Binding-site contacts:
Ligand atom N3 contacts residue SER329 of chain 4.A at 3.6 Å.
Ligand atom C2 contacts residue GLN334 of chain 4.A at 3.6 Å.
Ligand atom O1P contacts residue GLY387 of chain 4.A at 3.0 Å (h-bond).
Ligand atom N1 contacts residue GLN334 of chain 4.A at 3.2 Å.
Ligand atom O5' contacts residue GLY328 of chain 4.A at 3.2 Å.
Ligand atom C4' contacts residue ASP364 of chain 4.A at 3.2 Å.
Ligand atom C3' contacts residue ASP364 of chain 4.A at 3.4 Å.
Ligand atom O2' contacts residue ASP364 of chain 4.A at 2.9 Å (salt-bridge).
Ligand atom O3' contacts residue ARG322 of chain 4.A at 2.9 Å (salt-bridge).
Ligand atom P contacts residue SER388 of chain 4.A at 3.6 Å.
Ligand atom C8 contacts residue SER329 of chain 4.A at 3.8 Å.
Ligand atom O4' contacts residue SER329 of chain 4.A at 3.4 Å (h-bond).
Ligand atom P contacts residue SER329 of chain 4.A at 3.9 Å.
Ligand atom O3' contacts residue ASP364 of chain 4.A at 2.7 Å (salt-bridge).
Ligand atom O4' contacts residue GLY328 of chain 4.A at 3.8 Å.
Ligand atom C4 contacts residue SER329 of chain 4.A at 3.4 Å.
Ligand atom C5' contacts residue MET70 of chain 4.A at 3.8 Å (hydrophobic).
Ligand atom O3' contacts residue SER68 of chain 4.A at 2.8 Å (h-bond).
Ligand atom O2P contacts residue SER329 of chain 4.A at 2.8 Å (h-bond).
Ligand atom O3P contacts residue GLY328 of chain 4.A at 3.0 Å.
Ligand atom O3P contacts residue GLY366 of chain 4.A at 3.1 Å (h-bond).
Ligand atom O2' contacts residue ARG322 of chain 4.A at 3.5 Å (salt-bridge).
Ligand atom N7 contacts residue CYS331 of chain 4.A at 2.9 Å (h-bond).
Ligand atom O1P contacts residue SER388 of chain 4.A at 3.8 Å.
Ligand atom C3' contacts residue ARG322 of chain 4.A at 3.6 Å.
Ligand atom O3' contacts residue MET385 of chain 4.A at 3.4 Å (h-bond).
Ligand atom P contacts residue GLY328 of chain 4.A at 3.8 Å.
Ligand atom O2P contacts residue SER388 of chain 4.A at 2.9 Å (h-bond).
Ligand atom C3' contacts residue SER68 of chain 4.A at 3.3 Å.
Ligand atom C2' contacts residue ARG322 of chain 4.A at 3.6 Å.
Ligand atom O3P contacts residue SER388 of chain 4.A at 3.9 Å.
Ligand atom O5' contacts residue SER329 of chain 4.A at 3.4 Å (h-bond).
Ligand atom C8 contacts residue MET70 of chain 4.A at 3.8 Å (hydrophobic).
Ligand atom N9 contacts residue SER329 of chain 4.A at 3.5 Å (h-bond).
Ligand atom N1 contacts residue CYS331 of chain 4.A at 3.1 Å (h-bond).
Ligand atom C2' contacts residue ASP364 of chain 4.A at 3.8 Å.
Ligand atom C5 contacts residue CYS331 of chain 4.A at 2.7 Å (hydrophobic).
Ligand atom C6 contacts residue CYS331 of chain 4.A at 2.0 Å (hydrophobic).
Ligand atom O5' contacts residue GLY365 of chain 4.A at 3.6 Å.
Ligand atom O3P contacts residue SER329 of chain 4.A at 3.7 Å.

Sequence of chain 4.A:
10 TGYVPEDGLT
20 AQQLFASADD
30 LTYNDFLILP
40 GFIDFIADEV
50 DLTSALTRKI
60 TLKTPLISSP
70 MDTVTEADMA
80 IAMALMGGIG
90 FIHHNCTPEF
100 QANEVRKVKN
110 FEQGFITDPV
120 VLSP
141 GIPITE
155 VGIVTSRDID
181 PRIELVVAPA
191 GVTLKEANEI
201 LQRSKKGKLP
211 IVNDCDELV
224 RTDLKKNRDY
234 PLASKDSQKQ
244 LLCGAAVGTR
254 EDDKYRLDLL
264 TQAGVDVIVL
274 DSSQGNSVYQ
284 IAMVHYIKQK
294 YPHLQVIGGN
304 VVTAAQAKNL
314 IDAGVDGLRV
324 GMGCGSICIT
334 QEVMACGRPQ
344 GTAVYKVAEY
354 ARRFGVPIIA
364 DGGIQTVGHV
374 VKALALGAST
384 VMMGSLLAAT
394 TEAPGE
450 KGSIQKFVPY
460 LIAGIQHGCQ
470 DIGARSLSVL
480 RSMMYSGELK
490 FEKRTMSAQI

The small molecule below binds the protein below.
Small molecule (SMILES): O=P(O)(O)OC[C@H]1O[C@@H](n2cnc3c(Cl)[nH+]cnc32)[C@H](O)[C@@H]1O